Sequence of chain 1.C:
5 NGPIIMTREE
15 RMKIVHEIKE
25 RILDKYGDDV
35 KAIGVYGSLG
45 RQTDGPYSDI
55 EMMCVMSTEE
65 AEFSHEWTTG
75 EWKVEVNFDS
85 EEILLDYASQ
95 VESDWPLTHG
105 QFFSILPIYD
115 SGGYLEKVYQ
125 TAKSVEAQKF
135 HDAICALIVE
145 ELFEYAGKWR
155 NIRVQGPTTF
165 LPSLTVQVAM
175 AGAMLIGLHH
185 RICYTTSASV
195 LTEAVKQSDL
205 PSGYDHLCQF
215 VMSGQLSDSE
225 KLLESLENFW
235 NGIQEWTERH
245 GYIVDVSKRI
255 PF

Sequence of chain 1.B:
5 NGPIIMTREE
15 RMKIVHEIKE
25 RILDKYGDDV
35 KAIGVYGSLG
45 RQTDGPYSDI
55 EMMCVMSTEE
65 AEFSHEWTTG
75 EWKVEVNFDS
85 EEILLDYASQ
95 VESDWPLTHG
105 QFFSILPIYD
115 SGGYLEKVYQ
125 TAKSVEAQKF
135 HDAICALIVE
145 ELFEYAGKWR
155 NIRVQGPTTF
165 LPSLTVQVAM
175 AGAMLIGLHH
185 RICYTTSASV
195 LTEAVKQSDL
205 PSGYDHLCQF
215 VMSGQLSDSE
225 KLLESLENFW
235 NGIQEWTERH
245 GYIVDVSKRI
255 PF

The protein below binds the small molecule below.
Small molecule (SMILES): NC[C@@H]1O[C@H](O[C@H]2[C@@H](O)[C@H](O[C@@H]3[C@@H](O)[C@H](N)C[C@H](N)[C@H]3O[C@H]3O[C@H](CN)[C@@H](O)[C@H](O)[C@H]3N)O[C@@H]2CO)[C@H](N)[C@@H](O)[C@@H]1O

Binding-site contacts:
Ligand atom O3 contacts residue GLU55 of chain 1.B at 3.7 Å.
Ligand atom N9 contacts residue GLU70 of chain 1.B at 3.1 Å (salt-bridge).
Ligand atom C23 contacts residue TYR91 of chain 1.B at 3.7 Å (hydrophobic).
Ligand atom C2 contacts residue GLU79 of chain 1.B at 4.0 Å.
Ligand atom C9 contacts residue GLU79 of chain 1.B at 3.9 Å.
Ligand atom O17 contacts residue GLN105 of chain 1.B at 3.0 Å (h-bond).
Ligand atom C20 contacts residue GLU66 of chain 1.B at 3.8 Å.
Ligand atom O4 contacts residue MG1 of chain 1.O at 3.1 Å.
Ligand atom C3 contacts residue GLU79 of chain 1.B at 3.5 Å.
Ligand atom C7 contacts residue GLU144 of chain 1.C at 3.9 Å.
Ligand atom N7 contacts residue GLU144 of chain 1.C at 3.2 Å (salt-bridge).
Ligand atom O4 contacts residue AMP1 of chain 1.M at 1.6 Å.
Ligand atom O3 contacts residue TYR40 of chain 1.B at 3.5 Å (h-bond).
Ligand atom O3 contacts residue AMP1 of chain 1.M at 3.3 Å (h-bond).
Ligand atom N9 contacts residue GLU79 of chain 1.B at 3.5 Å (salt-bridge).
Ligand atom C8 contacts residue GLU70 of chain 1.B at 3.6 Å.
Ligand atom C4 contacts residue AMP1 of chain 1.M at 2.8 Å.
Ligand atom N23 contacts residue GLU66 of chain 1.B at 3.4 Å (salt-bridge).
Ligand atom N2 contacts residue TYR40 of chain 1.B at 3.2 Å (h-bond).
Ligand atom C6 contacts residue AMP1 of chain 1.M at 3.2 Å.
Ligand atom C1 contacts residue AMP1 of chain 1.M at 3.6 Å.
Ligand atom O21 contacts residue GLU66 of chain 1.B at 3.8 Å.
Ligand atom O21 contacts residue ASP83 of chain 1.B at 2.6 Å (salt-bridge).
Ligand atom N19 contacts residue ASP83 of chain 1.B at 2.8 Å (salt-bridge).
Ligand atom C18 contacts residue TYR91 of chain 1.B at 4.0 Å (hydrophobic).
Ligand atom O5 contacts residue AMP1 of chain 1.M at 3.6 Å (h-bond).
Ligand atom C21 contacts residue ASP83 of chain 1.B at 3.5 Å.
Ligand atom O20 contacts residue TYR91 of chain 1.B at 3.3 Å.
Ligand atom O4 contacts residue GLU55 of chain 1.B at 3.7 Å.
Ligand atom C22 contacts residue TYR91 of chain 1.B at 3.5 Å (hydrophobic).
Ligand atom C17 contacts residue TYR91 of chain 1.B at 3.4 Å (hydrophobic).
Ligand atom O1 contacts residue GLU79 of chain 1.B at 3.2 Å (salt-bridge).
Ligand atom C9 contacts residue GLU70 of chain 1.B at 3.3 Å.
Ligand atom C17 contacts residue GLN105 of chain 1.B at 3.8 Å.
Ligand atom C3 contacts residue AMP1 of chain 1.M at 3.8 Å.
Ligand atom C5 contacts residue AMP1 of chain 1.M at 3.8 Å.
Ligand atom C23 contacts residue ASP83 of chain 1.B at 3.3 Å.
Ligand atom C8 contacts residue GLU144 of chain 1.C at 3.6 Å.
Ligand atom N2 contacts residue GLU79 of chain 1.B at 2.9 Å (salt-bridge).
Ligand atom C2 contacts residue AMP1 of chain 1.M at 3.5 Å.